Sequence of chain 1.Y:
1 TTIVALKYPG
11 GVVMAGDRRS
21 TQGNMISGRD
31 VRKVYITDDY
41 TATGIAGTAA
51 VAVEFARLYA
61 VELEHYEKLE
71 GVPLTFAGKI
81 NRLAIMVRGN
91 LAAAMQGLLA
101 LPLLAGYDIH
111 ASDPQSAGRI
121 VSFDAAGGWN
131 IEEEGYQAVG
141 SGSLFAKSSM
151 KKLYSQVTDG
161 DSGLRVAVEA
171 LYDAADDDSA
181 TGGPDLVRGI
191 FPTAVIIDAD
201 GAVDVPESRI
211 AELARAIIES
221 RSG

Sequence of chain 1.Z:
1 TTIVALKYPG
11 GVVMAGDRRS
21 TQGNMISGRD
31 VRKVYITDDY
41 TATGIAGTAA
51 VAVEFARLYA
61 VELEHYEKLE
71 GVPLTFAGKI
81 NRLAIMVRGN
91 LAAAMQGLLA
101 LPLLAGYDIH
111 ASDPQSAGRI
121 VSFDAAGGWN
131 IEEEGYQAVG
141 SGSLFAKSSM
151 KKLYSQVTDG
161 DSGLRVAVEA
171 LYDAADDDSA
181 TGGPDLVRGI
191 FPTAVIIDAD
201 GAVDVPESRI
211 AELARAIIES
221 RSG

Binding-site contacts:
Ligand atom C38 contacts residue GLY128 of chain 1.Z at 3.7 Å.
Ligand atom C05 contacts residue ALA49 of chain 1.Y at 3.5 Å (hydrophobic).
Ligand atom C07 contacts residue VAL31 of chain 1.Y at 3.5 Å (hydrophobic).
Ligand atom N04 contacts residue ALA49 of chain 1.Y at 3.6 Å.
Ligand atom C28 contacts residue ASP124 of chain 1.Z at 3.3 Å.
Ligand atom C11 contacts residue ILE45 of chain 1.Y at 3.0 Å (hydrophobic).
Ligand atom C34 contacts residue SER20 of chain 1.Y at 3.3 Å.
Ligand atom C25 contacts residue ALA126 of chain 1.Z at 3.7 Å (hydrophobic).
Ligand atom C26 contacts residue LEU98 of chain 1.Y at 3.5 Å (hydrophobic).
Ligand atom C03 contacts residue GLY47 of chain 1.Y at 3.5 Å.
Ligand atom C12 contacts residue GLY47 of chain 1.Y at 3.6 Å.
Ligand atom C36 contacts residue ASN130 of chain 1.Z at 3.6 Å.
Ligand atom C38 contacts residue TRP129 of chain 1.Z at 3.7 Å (hydrophobic).
Ligand atom C13 contacts residue SER20 of chain 1.Y at 3.6 Å.
Ligand atom C10 contacts residue ALA52 of chain 1.Y at 3.7 Å (hydrophobic).
Ligand atom C10 contacts residue LYS33 of chain 1.Y at 3.7 Å.
Ligand atom C31 contacts residue ASP124 of chain 1.Z at 3.4 Å.
Ligand atom C39 contacts residue PHE123 of chain 1.Z at 3.3 Å (hydrophobic).
Ligand atom C01 contacts residue THR21 of chain 1.Y at 3.2 Å.
Ligand atom C37 contacts residue TRP129 of chain 1.Z at 3.6 Å (hydrophobic).
Ligand atom C38 contacts residue ASN130 of chain 1.Z at 3.6 Å.
Ligand atom N30 contacts residue ASP124 of chain 1.Z at 3.5 Å (salt-bridge).
Ligand atom C13 contacts residue ALA49 of chain 1.Y at 3.5 Å (hydrophobic).
Ligand atom C35 contacts residue ASN130 of chain 1.Z at 3.4 Å.
Ligand atom C38 contacts residue SER122 of chain 1.Z at 3.4 Å.
Ligand atom O41 contacts residue GLN22 of chain 1.Y at 2.6 Å (h-bond).
Ligand atom C39 contacts residue SER122 of chain 1.Z at 3.4 Å.
Ligand atom C29 contacts residue GLN22 of chain 1.Y at 3.6 Å.
Ligand atom C35 contacts residue VAL31 of chain 1.Y at 3.7 Å (hydrophobic).
Ligand atom N14 contacts residue SER20 of chain 1.Y at 2.9 Å (h-bond).
Ligand atom C37 contacts residue ASN130 of chain 1.Z at 3.6 Å.
Ligand atom N15 contacts residue THR21 of chain 1.Y at 3.4 Å (h-bond).
Ligand atom C29 contacts residue ASP124 of chain 1.Z at 3.5 Å.
Ligand atom F08 contacts residue VAL31 of chain 1.Y at 3.3 Å.
Ligand atom C05 contacts residue GLY47 of chain 1.Y at 3.6 Å.
Ligand atom F08 contacts residue ALA49 of chain 1.Y at 3.3 Å.
Ligand atom N23 contacts residue ASP124 of chain 1.Z at 3.6 Å.
Ligand atom N04 contacts residue GLY47 of chain 1.Y at 2.6 Å (h-bond).
Ligand atom N19 contacts residue ASP124 of chain 1.Z at 3.3 Å (salt-bridge).
Ligand atom O17 contacts residue ALA49 of chain 1.Y at 2.9 Å (h-bond).

This small molecule binds to this protein.
Small molecule (SMILES): Cc1cc(C(=O)N[C@@H](CC(=O)N2CCC[C@@H]2c2ccccc2)C(=O)N[C@@H](C)c2ncc(-c3ccccc3F)[nH]2)no1